Binding-site contacts:
Ligand atom C1 contacts residue HIS82 of chain 33.H at 3.7 Å.
Ligand atom SAG contacts residue ASN80 of chain 33.D at 4.3 Å.
Ligand atom C3 contacts residue HIS82 of chain 33.D at 4.3 Å.
Ligand atom OAB contacts residue HIS114 of chain 33.H at 3.3 Å.
Ligand atom OAF contacts residue HIS114 of chain 33.H at 4.1 Å.
Ligand atom OAH contacts residue ASN80 of chain 33.D at 3.2 Å (h-bond).
Ligand atom OAH contacts residue HIS82 of chain 33.D at 3.1 Å (h-bond).
Ligand atom SBB contacts residue HIS114 of chain 33.D at 4.2 Å.
Ligand atom O6B contacts residue ASN80 of chain 33.D at 3.0 Å (h-bond).
Ligand atom C2 contacts residue HIS82 of chain 33.D at 4.2 Å.
Ligand atom O1 contacts residue HIS114 of chain 33.H at 2.8 Å (h-bond).
Ligand atom OAF contacts residue HIS82 of chain 33.D at 3.2 Å (h-bond).
Ligand atom C4 contacts residue ASN80 of chain 33.D at 4.0 Å.
Ligand atom N2 contacts residue HIS114 of chain 33.H at 4.1 Å.
Ligand atom OBC contacts residue HIS82 of chain 33.F at 3.2 Å (h-bond).
Ligand atom C1 contacts residue HIS114 of chain 33.H at 3.5 Å.
Ligand atom OBI contacts residue HIS82 of chain 33.F at 2.9 Å.
Ligand atom SBB contacts residue HIS82 of chain 33.F at 3.5 Å (h-bond).
Ligand atom OBE contacts residue HIS82 of chain 33.F at 2.9 Å (h-bond).
Ligand atom SBG contacts residue HIS114 of chain 33.F at 3.5 Å (h-bond).
Ligand atom OBF contacts residue HIS114 of chain 33.F at 3.9 Å.
Ligand atom C6 contacts residue ASN80 of chain 33.D at 3.8 Å.
Ligand atom C5 contacts residue HIS82 of chain 33.H at 4.0 Å.
Ligand atom OBF contacts residue HIS82 of chain 33.F at 3.9 Å.
Ligand atom O2 contacts residue HIS82 of chain 33.F at 4.0 Å.
Ligand atom OBH contacts residue HIS114 of chain 33.F at 3.1 Å (h-bond).
Ligand atom O1 contacts residue HIS82 of chain 33.H at 3.6 Å.
Ligand atom O5 contacts residue HIS82 of chain 33.H at 3.2 Å (h-bond).
Ligand atom SAG contacts residue HIS82 of chain 33.D at 3.7 Å.
Ligand atom O4 contacts residue ASN80 of chain 33.D at 3.1 Å (h-bond).
Ligand atom SBG contacts residue HIS82 of chain 33.F at 4.0 Å.
Ligand atom OBA contacts residue HIS114 of chain 33.D at 3.0 Å (h-bond).
Ligand atom O4 contacts residue HIS114 of chain 33.D at 3.6 Å.
Ligand atom OBA contacts residue HIS82 of chain 33.D at 4.3 Å.
Ligand atom OAB contacts residue ARG119 of chain 33.H at 3.5 Å.
Ligand atom SAG contacts residue HIS114 of chain 33.H at 4.1 Å.
Ligand atom O3 contacts residue HIS82 of chain 33.D at 3.9 Å.
Ligand atom OBC contacts residue HIS114 of chain 33.D at 4.1 Å.
Ligand atom OBI contacts residue HIS114 of chain 33.F at 3.0 Å (h-bond).
Ligand atom O3 contacts residue HIS114 of chain 33.D at 3.3 Å (h-bond).

Sequence of chain 33.H:
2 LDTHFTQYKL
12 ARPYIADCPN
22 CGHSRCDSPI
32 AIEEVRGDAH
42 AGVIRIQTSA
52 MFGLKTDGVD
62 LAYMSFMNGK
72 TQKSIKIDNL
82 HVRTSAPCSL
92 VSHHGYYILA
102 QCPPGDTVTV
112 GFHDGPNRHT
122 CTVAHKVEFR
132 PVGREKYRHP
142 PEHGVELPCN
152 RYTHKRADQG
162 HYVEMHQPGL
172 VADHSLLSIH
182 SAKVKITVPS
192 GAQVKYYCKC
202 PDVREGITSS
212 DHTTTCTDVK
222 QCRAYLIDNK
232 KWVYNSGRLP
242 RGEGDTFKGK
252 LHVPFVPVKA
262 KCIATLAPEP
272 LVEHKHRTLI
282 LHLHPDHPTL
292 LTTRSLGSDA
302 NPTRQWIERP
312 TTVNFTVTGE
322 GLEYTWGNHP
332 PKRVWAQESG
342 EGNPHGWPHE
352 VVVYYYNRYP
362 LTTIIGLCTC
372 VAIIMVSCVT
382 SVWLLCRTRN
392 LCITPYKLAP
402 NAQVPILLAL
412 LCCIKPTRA

Sequence of chain 33.D:
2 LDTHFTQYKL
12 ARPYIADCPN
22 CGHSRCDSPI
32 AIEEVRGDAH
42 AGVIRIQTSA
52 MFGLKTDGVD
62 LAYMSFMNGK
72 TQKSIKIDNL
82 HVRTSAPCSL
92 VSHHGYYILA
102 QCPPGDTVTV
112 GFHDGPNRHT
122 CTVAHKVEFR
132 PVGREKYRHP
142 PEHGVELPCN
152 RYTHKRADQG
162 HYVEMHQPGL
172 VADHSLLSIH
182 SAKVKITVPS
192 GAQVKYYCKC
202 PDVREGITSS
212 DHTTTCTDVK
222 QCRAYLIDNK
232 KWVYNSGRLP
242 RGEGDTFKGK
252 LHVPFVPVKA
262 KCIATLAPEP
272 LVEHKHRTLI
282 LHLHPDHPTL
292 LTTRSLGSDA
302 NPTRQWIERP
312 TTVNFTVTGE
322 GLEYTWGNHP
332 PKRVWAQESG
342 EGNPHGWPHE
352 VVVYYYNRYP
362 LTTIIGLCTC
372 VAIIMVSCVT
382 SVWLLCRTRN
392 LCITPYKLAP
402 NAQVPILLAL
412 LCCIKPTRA

Sequence of chain 33.F:
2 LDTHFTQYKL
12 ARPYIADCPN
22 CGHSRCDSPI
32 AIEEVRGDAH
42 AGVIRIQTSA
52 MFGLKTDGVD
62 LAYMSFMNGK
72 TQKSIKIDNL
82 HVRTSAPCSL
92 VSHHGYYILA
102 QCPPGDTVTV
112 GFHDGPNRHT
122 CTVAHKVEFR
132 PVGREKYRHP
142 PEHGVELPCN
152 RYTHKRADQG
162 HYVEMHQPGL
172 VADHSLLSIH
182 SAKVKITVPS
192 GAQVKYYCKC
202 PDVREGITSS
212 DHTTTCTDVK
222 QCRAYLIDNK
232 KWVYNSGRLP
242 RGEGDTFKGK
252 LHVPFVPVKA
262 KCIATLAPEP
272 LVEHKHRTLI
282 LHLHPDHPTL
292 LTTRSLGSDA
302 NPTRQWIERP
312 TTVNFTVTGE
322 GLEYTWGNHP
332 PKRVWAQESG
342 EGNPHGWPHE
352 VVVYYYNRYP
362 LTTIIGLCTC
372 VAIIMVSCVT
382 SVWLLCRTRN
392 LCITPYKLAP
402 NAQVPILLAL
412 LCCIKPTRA

A small-molecule ligand and the protein it binds are described below.
Small molecule (SMILES): O=C(O)[C@@H]1O[C@H](O[C@H]2[C@@H](OS(=O)(=O)O)O[C@@H](O)[C@H](NS(=O)(=O)O)[C@H]2O)[C@@H](OS(=O)(=O)O)[C@H](O)[C@@H]1O